Sequence of chain 1.A:
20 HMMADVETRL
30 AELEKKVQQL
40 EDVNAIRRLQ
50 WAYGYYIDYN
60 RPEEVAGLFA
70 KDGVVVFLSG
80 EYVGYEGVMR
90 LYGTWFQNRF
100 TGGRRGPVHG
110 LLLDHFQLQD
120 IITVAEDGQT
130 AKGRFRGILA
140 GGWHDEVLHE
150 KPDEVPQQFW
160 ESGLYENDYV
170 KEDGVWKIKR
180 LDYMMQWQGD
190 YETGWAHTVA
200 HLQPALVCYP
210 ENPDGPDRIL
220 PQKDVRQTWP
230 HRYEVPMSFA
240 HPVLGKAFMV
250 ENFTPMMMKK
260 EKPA

Binding-site contacts:
Ligand atom C6 contacts residue LJU1 of chain 1.E at 0.5 Å.
Ligand atom C14 contacts residue HIS114 of chain 1.A at 3.4 Å.
Ligand atom C15 contacts residue LJU1 of chain 1.E at 0.3 Å.
Ligand atom C13 contacts residue LJU1 of chain 1.E at 0.5 Å.
Ligand atom O contacts residue TYR91 of chain 1.A at 3.2 Å (h-bond).
Ligand atom O1 contacts residue GLU160 of chain 1.A at 2.5 Å (salt-bridge).
Ligand atom O1 contacts residue PHE76 of chain 1.A at 3.4 Å.
Ligand atom O2 contacts residue HIS114 of chain 1.A at 3.1 Å (h-bond).
Ligand atom O4 contacts residue LJU1 of chain 1.E at 0.3 Å (h-bond).
Ligand atom C3 contacts residue LJU1 of chain 1.E at 0.6 Å.
Ligand atom C8 contacts residue GLU160 of chain 1.A at 3.3 Å.
Ligand atom C11 contacts residue LJU1 of chain 1.E at 0.3 Å.
Ligand atom C15 contacts residue TYR164 of chain 1.A at 3.4 Å (hydrophobic).
Ligand atom C7 contacts residue LJU1 of chain 1.E at 0.7 Å.
Ligand atom C2 contacts residue LJU1 of chain 1.E at 0.5 Å.
Ligand atom O3 contacts residue ARG98 of chain 1.A at 3.1 Å (salt-bridge).
Ligand atom C14 contacts residue LJU1 of chain 1.E at 0.5 Å.
Ligand atom O5 contacts residue TYR52 of chain 1.A at 2.5 Å (h-bond).
Ligand atom O5 contacts residue TYR164 of chain 1.A at 2.5 Å (h-bond).
Ligand atom C16 contacts residue TYR164 of chain 1.A at 3.3 Å (hydrophobic).
Ligand atom C4 contacts residue GLU160 of chain 1.A at 3.3 Å.
Ligand atom O3 contacts residue HIS200 of chain 1.A at 2.5 Å (h-bond).
Ligand atom O1 contacts residue LJU1 of chain 1.E at 0.5 Å (h-bond).
Ligand atom C4 contacts residue LJU1 of chain 1.E at 0.9 Å.
Ligand atom O5 contacts residue LJU1 of chain 1.E at 0.2 Å (h-bond).
Ligand atom C10 contacts residue LJU1 of chain 1.E at 0.1 Å.
Ligand atom O3 contacts residue LJU1 of chain 1.E at 0.2 Å (h-bond).
Ligand atom C1 contacts residue LJU1 of chain 1.E at 0.2 Å.
Ligand atom C8 contacts residue LJU1 of chain 1.E at 0.6 Å.
Ligand atom C5 contacts residue LJU1 of chain 1.E at 1.1 Å.
Ligand atom O1 contacts residue TYR182 of chain 1.A at 3.4 Å.
Ligand atom C16 contacts residue LJU1 of chain 1.E at 0.1 Å.
Ligand atom C12 contacts residue TRP94 of chain 1.A at 3.4 Å (hydrophobic).
Ligand atom C9 contacts residue LJU1 of chain 1.E at 0.4 Å.
Ligand atom O2 contacts residue LJU1 of chain 1.E at 0.5 Å (h-bond).
Ligand atom C contacts residue LJU1 of chain 1.E at 0.4 Å.
Ligand atom O contacts residue LJU1 of chain 1.E at 0.3 Å (h-bond).
Ligand atom O4 contacts residue ARG98 of chain 1.A at 2.7 Å (salt-bridge).
Ligand atom O contacts residue TYR52 of chain 1.A at 2.9 Å (h-bond).
Ligand atom C12 contacts residue LJU1 of chain 1.E at 0.4 Å.

This small molecule binds to this protein.
Small molecule (SMILES): COc1cc([C@@H](CO)[C@@H](O)c2ccc(O)c(OC)c2)ccc1O